This protein binds this small molecule.
Small molecule (SMILES): CC(=O)N[C@@H]1[C@@H](O)[C@H](O)[C@@H](CO)O[C@H]1O

Sequence of chain 14.A:
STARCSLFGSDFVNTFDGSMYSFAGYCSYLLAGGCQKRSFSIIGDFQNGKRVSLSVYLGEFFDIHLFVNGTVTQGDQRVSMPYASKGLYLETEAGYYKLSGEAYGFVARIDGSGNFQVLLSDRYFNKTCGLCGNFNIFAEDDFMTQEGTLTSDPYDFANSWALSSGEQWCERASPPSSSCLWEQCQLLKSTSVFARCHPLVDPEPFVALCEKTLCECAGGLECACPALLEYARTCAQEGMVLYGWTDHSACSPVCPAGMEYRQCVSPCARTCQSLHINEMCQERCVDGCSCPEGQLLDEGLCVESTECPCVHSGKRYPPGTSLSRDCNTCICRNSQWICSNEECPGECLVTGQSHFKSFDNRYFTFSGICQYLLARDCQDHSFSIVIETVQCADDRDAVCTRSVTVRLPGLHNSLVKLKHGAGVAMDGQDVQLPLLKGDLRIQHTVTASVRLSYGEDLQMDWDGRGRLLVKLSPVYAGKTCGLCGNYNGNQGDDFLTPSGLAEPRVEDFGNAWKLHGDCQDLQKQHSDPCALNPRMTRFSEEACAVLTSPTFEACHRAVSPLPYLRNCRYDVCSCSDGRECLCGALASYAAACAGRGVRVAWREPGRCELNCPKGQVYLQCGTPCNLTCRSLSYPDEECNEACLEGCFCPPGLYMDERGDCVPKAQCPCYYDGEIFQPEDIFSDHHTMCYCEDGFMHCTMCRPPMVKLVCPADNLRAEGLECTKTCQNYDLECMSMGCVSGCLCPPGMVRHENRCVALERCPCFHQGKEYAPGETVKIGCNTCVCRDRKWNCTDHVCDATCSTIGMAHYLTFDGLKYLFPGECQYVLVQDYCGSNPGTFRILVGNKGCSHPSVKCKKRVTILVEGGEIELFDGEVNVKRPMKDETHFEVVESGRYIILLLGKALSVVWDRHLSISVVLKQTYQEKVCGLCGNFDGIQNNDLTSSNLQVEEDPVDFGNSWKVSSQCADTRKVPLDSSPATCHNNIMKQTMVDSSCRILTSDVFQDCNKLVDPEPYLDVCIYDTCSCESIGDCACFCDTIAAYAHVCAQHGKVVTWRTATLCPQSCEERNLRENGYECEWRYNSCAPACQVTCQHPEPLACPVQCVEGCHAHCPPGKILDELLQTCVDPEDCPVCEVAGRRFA

Binding-site contacts:
Ligand atom C8 contacts residue ASN1147 of chain 14.A at 3.4 Å.
Ligand atom C5 contacts residue ASN1147 of chain 14.A at 3.6 Å.
Ligand atom O5 contacts residue ASN1147 of chain 14.A at 2.3 Å (h-bond).
Ligand atom C7 contacts residue ASN1147 of chain 14.A at 3.1 Å.
Ligand atom O5 contacts residue PRO1151 of chain 14.A at 4.5 Å.
Ligand atom C1 contacts residue ASN1147 of chain 14.A at 1.4 Å.
Ligand atom O6 contacts residue HIS1176 of chain 14.A at 3.0 Å (h-bond).
Ligand atom N2 contacts residue ASN1147 of chain 14.A at 2.5 Å (h-bond).
Ligand atom C6 contacts residue HIS1176 of chain 14.A at 4.3 Å.
Ligand atom C6 contacts residue PRO1151 of chain 14.A at 4.4 Å (hydrophobic).
Ligand atom O6 contacts residue HIS1174 of chain 14.A at 4.5 Å.
Ligand atom C3 contacts residue ASN1147 of chain 14.A at 3.8 Å.
Ligand atom O7 contacts residue ASN1147 of chain 14.A at 3.9 Å.
Ligand atom C2 contacts residue ASN1147 of chain 14.A at 2.5 Å.
Ligand atom C4 contacts residue ASN1147 of chain 14.A at 4.2 Å.